Binding-site contacts:
Ligand atom C2 contacts residue GLY87 of chain 1.A at 3.4 Å.
Ligand atom C4 contacts residue TRP93 of chain 1.A at 3.5 Å (hydrophobic).
Ligand atom C1 contacts residue GLY87 of chain 1.A at 4.2 Å.
Ligand atom N1 contacts residue TRP93 of chain 1.A at 4.1 Å.
Ligand atom C1 contacts residue TYR108 of chain 1.A at 4.4 Å (hydrophobic).
Ligand atom N1 contacts residue GLY87 of chain 1.A at 4.0 Å.
Ligand atom C1 contacts residue TRP106 of chain 1.A at 3.8 Å (hydrophobic).
Ligand atom P1 contacts residue SER88 of chain 1.A at 3.8 Å.
Ligand atom O2 contacts residue TRP106 of chain 1.A at 4.5 Å.
Ligand atom C3 contacts residue TRP106 of chain 1.A at 4.4 Å (hydrophobic).
Ligand atom C5 contacts residue TYR100 of chain 1.A at 3.3 Å (hydrophobic).
Ligand atom O1 contacts residue TRP90 of chain 1.A at 4.2 Å.
Ligand atom O1 contacts residue MET89 of chain 1.A at 2.7 Å (h-bond).
Ligand atom O2 contacts residue SER88 of chain 1.A at 4.0 Å.
Ligand atom C4 contacts residue TYR75 of chain 1.A at 4.3 Å (hydrophobic).
Ligand atom C4 contacts residue GLY87 of chain 1.A at 3.6 Å.
Ligand atom O3 contacts residue TYR108 of chain 1.A at 3.5 Å (h-bond).
Ligand atom O4 contacts residue TRP90 of chain 1.A at 3.7 Å.
Ligand atom C4 contacts residue TYR100 of chain 1.A at 3.5 Å (hydrophobic).
Ligand atom C3 contacts residue TYR100 of chain 1.A at 3.3 Å (hydrophobic).
Ligand atom O3 contacts residue TRP106 of chain 1.A at 4.4 Å.
Ligand atom O2 contacts residue TYR108 of chain 1.A at 4.5 Å.
Ligand atom P1 contacts residue MET89 of chain 1.A at 3.8 Å.
Ligand atom C2 contacts residue SER88 of chain 1.A at 4.0 Å.
Ligand atom N1 contacts residue TYR100 of chain 1.A at 3.5 Å (h-bond).
Ligand atom O4 contacts residue TRP106 of chain 1.A at 4.5 Å.
Ligand atom C1 contacts residue SER88 of chain 1.A at 4.0 Å.
Ligand atom P1 contacts residue TRP90 of chain 1.A at 4.4 Å.
Ligand atom C2 contacts residue TRP93 of chain 1.A at 3.8 Å (hydrophobic).
Ligand atom P1 contacts residue TYR108 of chain 1.A at 3.6 Å.
Ligand atom O2 contacts residue GLY87 of chain 1.A at 3.7 Å.
Ligand atom C5 contacts residue TRP93 of chain 1.A at 3.7 Å (hydrophobic).
Ligand atom O4 contacts residue SER88 of chain 1.A at 2.6 Å (h-bond).
Ligand atom O1 contacts residue GLY87 of chain 1.A at 4.0 Å.
Ligand atom O4 contacts residue TYR108 of chain 1.A at 2.5 Å (h-bond).
Ligand atom O1 contacts residue SER88 of chain 1.A at 3.5 Å.
Ligand atom O4 contacts residue MET89 of chain 1.A at 3.7 Å.
Ligand atom C3 contacts residue GLY87 of chain 1.A at 4.4 Å.
Ligand atom C5 contacts residue TRP106 of chain 1.A at 3.6 Å (hydrophobic).

A protein and the small-molecule ligand that binds it are described below.
Small molecule (SMILES): C[N+](C)(C)CCOP(=O)(O)O

Sequence of chain 1.A:
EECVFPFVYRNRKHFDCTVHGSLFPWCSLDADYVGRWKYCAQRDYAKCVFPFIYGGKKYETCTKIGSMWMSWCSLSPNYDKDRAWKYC